Binding-site contacts:
Ligand atom C2 contacts residue ASN12 of chain 2.I at 3.2 Å.
Ligand atom C1 contacts residue ASN12 of chain 2.I at 2.1 Å.
Ligand atom N2 contacts residue ASN12 of chain 2.I at 3.8 Å.
Ligand atom O7 contacts residue ASN12 of chain 2.I at 3.7 Å.
Ligand atom O5 contacts residue ASN12 of chain 2.I at 2.6 Å (h-bond).
Ligand atom C5 contacts residue ASN12 of chain 2.I at 4.0 Å.
Ligand atom C7 contacts residue ASN12 of chain 2.I at 3.9 Å.

This protein binds this small molecule.
Small molecule (SMILES): CC(=O)N[C@H]1[C@H](O[C@H]2[C@H](O)[C@@H](NC(C)=O)CO[C@@H]2CO)O[C@H](CO)[C@@H](O)[C@@H]1O

Sequence of chain 2.I:
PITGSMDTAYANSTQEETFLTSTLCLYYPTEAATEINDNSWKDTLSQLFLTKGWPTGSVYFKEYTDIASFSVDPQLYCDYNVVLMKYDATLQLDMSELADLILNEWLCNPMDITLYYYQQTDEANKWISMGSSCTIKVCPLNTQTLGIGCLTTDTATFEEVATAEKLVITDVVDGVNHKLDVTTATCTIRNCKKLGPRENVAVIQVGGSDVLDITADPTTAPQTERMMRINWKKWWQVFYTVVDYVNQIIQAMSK